Sequence of chain 2.A:
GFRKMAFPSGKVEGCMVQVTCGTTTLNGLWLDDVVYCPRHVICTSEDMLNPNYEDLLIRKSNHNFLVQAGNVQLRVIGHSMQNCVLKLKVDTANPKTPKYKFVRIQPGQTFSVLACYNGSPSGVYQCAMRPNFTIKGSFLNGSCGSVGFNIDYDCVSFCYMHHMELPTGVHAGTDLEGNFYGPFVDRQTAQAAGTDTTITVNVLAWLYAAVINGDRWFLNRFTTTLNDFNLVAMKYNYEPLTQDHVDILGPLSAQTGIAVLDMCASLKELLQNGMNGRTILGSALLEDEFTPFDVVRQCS

This protein binds this small molecule.
Small molecule (SMILES): CC(C)C[C@@H](CO)NC(=O)[C@H](CC(C)C)NC(=O)[C@H](CC(C)C)NC(=O)OCc1ccccc1

Binding-site contacts:
Ligand atom O33 contacts residue HIS165 of chain 2.A at 3.4 Å (h-bond).
Ligand atom C3 contacts residue THR191 of chain 2.A at 3.3 Å.
Ligand atom N13 contacts residue GLN190 of chain 2.A at 2.9 Å (h-bond).
Ligand atom C11 contacts residue GLU167 of chain 2.A at 3.8 Å.
Ligand atom N16 contacts residue HIS165 of chain 2.A at 3.7 Å.
Ligand atom C18 contacts residue GLU167 of chain 2.A at 3.3 Å.
Ligand atom C26 contacts residue GLN190 of chain 2.A at 3.6 Å.
Ligand atom O34 contacts residue HIS42 of chain 2.A at 3.6 Å.
Ligand atom O33 contacts residue HIS164 of chain 2.A at 3.0 Å (h-bond).
Ligand atom O33 contacts residue CYS146 of chain 2.A at 2.2 Å (h-bond).
Ligand atom C26 contacts residue ARG189 of chain 2.A at 3.7 Å.
Ligand atom C5 contacts residue ALA192 of chain 2.A at 3.9 Å (hydrophobic).
Ligand atom C1 contacts residue ALA192 of chain 2.A at 3.7 Å (hydrophobic).
Ligand atom O32 contacts residue GLU167 of chain 2.A at 3.1 Å (salt-bridge).
Ligand atom C22 contacts residue CYS146 of chain 2.A at 1.8 Å (hydrophobic).
Ligand atom C2 contacts residue THR191 of chain 2.A at 3.6 Å.
Ligand atom C6 contacts residue ALA192 of chain 2.A at 3.7 Å (hydrophobic).
Ligand atom C22 contacts residue GLU167 of chain 2.A at 3.7 Å.
Ligand atom C32 contacts residue GLN190 of chain 2.A at 3.7 Å.
Ligand atom C24 contacts residue HIS42 of chain 2.A at 3.6 Å.
Ligand atom O8 contacts residue MET166 of chain 2.A at 3.7 Å.
Ligand atom C4 contacts residue GLN190 of chain 2.A at 3.9 Å.
Ligand atom N16 contacts residue CYS146 of chain 2.A at 3.2 Å (h-bond).
Ligand atom C17 contacts residue CYS146 of chain 2.A at 2.5 Å (hydrophobic).
Ligand atom C12 contacts residue GLN190 of chain 2.A at 3.7 Å.
Ligand atom C22 contacts residue HIS164 of chain 2.A at 3.7 Å.
Ligand atom C27 contacts residue HIS165 of chain 2.A at 3.7 Å.
Ligand atom C27 contacts residue HIS42 of chain 2.A at 3.6 Å.
Ligand atom C11 contacts residue GLN190 of chain 2.A at 3.6 Å.
Ligand atom C15 contacts residue HIS42 of chain 2.A at 3.7 Å.
Ligand atom C7 contacts residue THR191 of chain 2.A at 3.7 Å.
Ligand atom C7 contacts residue MET166 of chain 2.A at 3.7 Å (hydrophobic).
Ligand atom N10 contacts residue GLU167 of chain 2.A at 3.3 Å (salt-bridge).
Ligand atom C24 contacts residue GLN190 of chain 2.A at 3.8 Å.
Ligand atom C27 contacts residue MET166 of chain 2.A at 3.7 Å (hydrophobic).
Ligand atom C18 contacts residue CYS146 of chain 2.A at 3.8 Å (hydrophobic).
Ligand atom C4 contacts residue THR191 of chain 2.A at 3.5 Å.
Ligand atom C30 contacts residue GLU167 of chain 2.A at 3.3 Å.
Ligand atom C14 contacts residue HIS165 of chain 2.A at 3.8 Å.
Ligand atom O32 contacts residue MET166 of chain 2.A at 3.0 Å.